Sequence of chain 1.F:
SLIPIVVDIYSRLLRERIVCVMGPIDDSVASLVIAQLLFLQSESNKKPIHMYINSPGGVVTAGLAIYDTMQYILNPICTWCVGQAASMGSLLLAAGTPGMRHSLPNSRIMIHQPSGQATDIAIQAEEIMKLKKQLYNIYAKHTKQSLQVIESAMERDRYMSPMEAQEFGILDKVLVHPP

Binding-site contacts:
Ligand atom C03 contacts residue SER52 of chain 1.E at 3.9 Å.
Ligand atom C21 contacts residue LEU48 of chain 1.E at 3.7 Å (hydrophobic).
Ligand atom C15 contacts residue TRP90 of chain 1.F at 3.5 Å (hydrophobic).
Ligand atom C01 contacts residue GLU26 of chain 1.F at 3.4 Å.
Ligand atom C15 contacts residue TYR62 of chain 1.F at 3.5 Å (hydrophobic).
Ligand atom C20 contacts residue TYR62 of chain 1.F at 3.3 Å (hydrophobic).
Ligand atom C10 contacts residue TYR62 of chain 1.F at 3.7 Å (hydrophobic).
Ligand atom C22 contacts residue ILE44 of chain 1.E at 3.6 Å (hydrophobic).
Ligand atom C28 contacts residue HIS60 of chain 1.F at 3.9 Å.
Ligand atom C14 contacts residue HIS60 of chain 1.F at 3.9 Å.
Ligand atom N25 contacts residue TYR62 of chain 1.F at 3.8 Å.
Ligand atom C29 contacts residue HIS60 of chain 1.F at 3.4 Å.
Ligand atom C14 contacts residue TRP90 of chain 1.F at 3.8 Å (hydrophobic).
Ligand atom C28 contacts residue GLU26 of chain 1.F at 3.7 Å.
Ligand atom C14 contacts residue TYR62 of chain 1.F at 3.3 Å (hydrophobic).
Ligand atom C18 contacts residue TRP90 of chain 1.F at 3.9 Å (hydrophobic).
Ligand atom C05 contacts residue LEU23 of chain 1.F at 3.5 Å (hydrophobic).
Ligand atom N16 contacts residue TYR62 of chain 1.F at 2.8 Å (h-bond).
Ligand atom C03 contacts residue GLU26 of chain 1.F at 3.6 Å.
Ligand atom C07 contacts residue GLU26 of chain 1.F at 3.8 Å.
Ligand atom C02 contacts residue SER52 of chain 1.E at 3.9 Å.
Ligand atom C01 contacts residue SER52 of chain 1.E at 3.2 Å.
Ligand atom C13 contacts residue TYR62 of chain 1.F at 3.1 Å (hydrophobic).
Ligand atom C24 contacts residue TYR82 of chain 1.E at 3.8 Å (hydrophobic).
Ligand atom C21 contacts residue TYR62 of chain 1.F at 3.8 Å (hydrophobic).
Ligand atom C21 contacts residue VAL92 of chain 1.F at 3.6 Å (hydrophobic).
Ligand atom C04 contacts residue GLU26 of chain 1.F at 3.9 Å.
Ligand atom C08 contacts residue GLU26 of chain 1.F at 3.7 Å.
Ligand atom C22 contacts residue THR79 of chain 1.E at 3.5 Å.
Ligand atom C05 contacts residue LEU48 of chain 1.E at 3.8 Å (hydrophobic).
Ligand atom C02 contacts residue GLU26 of chain 1.F at 3.5 Å.
Ligand atom C22 contacts residue VAL92 of chain 1.F at 3.8 Å (hydrophobic).
Ligand atom C12 contacts residue TYR62 of chain 1.F at 3.0 Å (hydrophobic).
Ligand atom N27 contacts residue GLU26 of chain 1.F at 3.1 Å (salt-bridge).
Ligand atom C23 contacts residue LEU114 of chain 1.F at 3.8 Å (hydrophobic).
Ligand atom C17 contacts residue TYR62 of chain 1.F at 3.1 Å (hydrophobic).
Ligand atom C06 contacts residue ILE28 of chain 1.F at 3.8 Å (hydrophobic).
Ligand atom O11 contacts residue LEU48 of chain 1.E at 3.5 Å.
Ligand atom C17 contacts residue TYR82 of chain 1.E at 3.9 Å (hydrophobic).
Ligand atom C23 contacts residue THR79 of chain 1.E at 3.7 Å.

This protein binds this small molecule.
Small molecule (SMILES): Cc1ccccc1Cn1c(=O)c2c(n3ccnc13)CCN(Cc1ccccc1)C2

Sequence of chain 1.E:
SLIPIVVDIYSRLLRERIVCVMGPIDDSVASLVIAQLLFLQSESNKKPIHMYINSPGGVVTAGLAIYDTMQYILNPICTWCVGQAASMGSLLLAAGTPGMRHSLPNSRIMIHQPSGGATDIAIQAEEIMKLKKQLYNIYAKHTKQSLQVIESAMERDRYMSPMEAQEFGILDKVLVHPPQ